Binding-site contacts:
Ligand atom C2 contacts residue LYS182 of chain 1.I at 3.8 Å.
Ligand atom C1' contacts residue B121 of chain 1.WA at 3.7 Å.
Ligand atom C8 contacts residue GLU37 of chain 1.I at 4.4 Å.
Ligand atom C3' contacts residue B121 of chain 1.WA at 4.5 Å.
Ligand atom C5 contacts residue VAL127 of chain 1.I at 3.9 Å (hydrophobic).
Ligand atom N1 contacts residue ARG181 of chain 1.I at 4.1 Å.
Ligand atom N7 contacts residue GLU37 of chain 1.I at 3.7 Å.
Ligand atom C4 contacts residue HIS126 of chain 1.I at 4.2 Å.
Ligand atom N9 contacts residue HIS126 of chain 1.I at 4.3 Å.
Ligand atom C4' contacts residue HIS126 of chain 1.I at 3.9 Å.
Ligand atom C2 contacts residue PRO183 of chain 1.I at 3.8 Å (hydrophobic).
Ligand atom N7 contacts residue TRP34 of chain 1.I at 4.4 Å.
Ligand atom O2' contacts residue LEU38 of chain 1.I at 3.8 Å.
Ligand atom N6 contacts residue PRO180 of chain 1.I at 3.8 Å.
Ligand atom C2' contacts residue B121 of chain 1.WA at 4.2 Å.
Ligand atom C6 contacts residue VAL127 of chain 1.I at 4.0 Å (hydrophobic).
Ligand atom C5' contacts residue B121 of chain 1.WA at 4.4 Å.
Ligand atom C6 contacts residue PRO180 of chain 1.I at 4.2 Å (hydrophobic).
Ligand atom C2 contacts residue HIS126 of chain 1.I at 4.0 Å.
Ligand atom N7 contacts residue LEU38 of chain 1.I at 4.2 Å.
Ligand atom N1 contacts residue PRO180 of chain 1.I at 4.1 Å.
Ligand atom N1 contacts residue VAL127 of chain 1.I at 3.5 Å (h-bond).
Ligand atom N9 contacts residue LEU38 of chain 1.I at 4.2 Å.
Ligand atom C2 contacts residue VAL127 of chain 1.I at 4.0 Å (hydrophobic).
Ligand atom N7 contacts residue VAL127 of chain 1.I at 4.1 Å.
Ligand atom C6 contacts residue TRP34 of chain 1.I at 4.3 Å (hydrophobic).
Ligand atom C4 contacts residue VAL127 of chain 1.I at 4.4 Å (hydrophobic).
Ligand atom C5' contacts residue TYR132 of chain 1.I at 3.6 Å (hydrophobic).
Ligand atom O4' contacts residue HIS126 of chain 1.I at 3.3 Å (h-bond).
Ligand atom N6 contacts residue VAL127 of chain 1.I at 4.0 Å.
Ligand atom N6 contacts residue TRP34 of chain 1.I at 3.0 Å.
Ligand atom O2' contacts residue B121 of chain 1.WA at 3.7 Å.
Ligand atom C8 contacts residue LEU38 of chain 1.I at 3.7 Å (hydrophobic).
Ligand atom N3 contacts residue LYS182 of chain 1.I at 4.4 Å.
Ligand atom N3 contacts residue HIS126 of chain 1.I at 3.9 Å.
Ligand atom C1' contacts residue HIS126 of chain 1.I at 3.7 Å.
Ligand atom N3 contacts residue PRO183 of chain 1.I at 4.0 Å.
Ligand atom O3' contacts residue B121 of chain 1.WA at 3.9 Å.
Ligand atom C2 contacts residue ARG181 of chain 1.I at 4.0 Å.
Ligand atom C5' contacts residue HIS126 of chain 1.I at 3.3 Å.

The small molecule below binds the protein below.
Small molecule (SMILES): C[C@H]1O[C@@H](n2cnc3c(N)ncnc32)[C@H](O)[C@@H]1O

Sequence of chain 1.I:
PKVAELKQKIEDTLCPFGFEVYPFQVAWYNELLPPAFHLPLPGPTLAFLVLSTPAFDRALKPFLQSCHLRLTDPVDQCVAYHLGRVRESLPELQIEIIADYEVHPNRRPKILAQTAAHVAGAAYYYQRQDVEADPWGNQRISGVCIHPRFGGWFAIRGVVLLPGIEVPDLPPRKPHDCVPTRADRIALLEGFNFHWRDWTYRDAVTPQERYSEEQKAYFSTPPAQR